The small molecule below binds the protein below.
Small molecule (SMILES): CC(=O)N[C@@H]1[C@@H](O)[C@H](O)[C@@H](CO)O[C@H]1O

Sequence of chain 1.B:
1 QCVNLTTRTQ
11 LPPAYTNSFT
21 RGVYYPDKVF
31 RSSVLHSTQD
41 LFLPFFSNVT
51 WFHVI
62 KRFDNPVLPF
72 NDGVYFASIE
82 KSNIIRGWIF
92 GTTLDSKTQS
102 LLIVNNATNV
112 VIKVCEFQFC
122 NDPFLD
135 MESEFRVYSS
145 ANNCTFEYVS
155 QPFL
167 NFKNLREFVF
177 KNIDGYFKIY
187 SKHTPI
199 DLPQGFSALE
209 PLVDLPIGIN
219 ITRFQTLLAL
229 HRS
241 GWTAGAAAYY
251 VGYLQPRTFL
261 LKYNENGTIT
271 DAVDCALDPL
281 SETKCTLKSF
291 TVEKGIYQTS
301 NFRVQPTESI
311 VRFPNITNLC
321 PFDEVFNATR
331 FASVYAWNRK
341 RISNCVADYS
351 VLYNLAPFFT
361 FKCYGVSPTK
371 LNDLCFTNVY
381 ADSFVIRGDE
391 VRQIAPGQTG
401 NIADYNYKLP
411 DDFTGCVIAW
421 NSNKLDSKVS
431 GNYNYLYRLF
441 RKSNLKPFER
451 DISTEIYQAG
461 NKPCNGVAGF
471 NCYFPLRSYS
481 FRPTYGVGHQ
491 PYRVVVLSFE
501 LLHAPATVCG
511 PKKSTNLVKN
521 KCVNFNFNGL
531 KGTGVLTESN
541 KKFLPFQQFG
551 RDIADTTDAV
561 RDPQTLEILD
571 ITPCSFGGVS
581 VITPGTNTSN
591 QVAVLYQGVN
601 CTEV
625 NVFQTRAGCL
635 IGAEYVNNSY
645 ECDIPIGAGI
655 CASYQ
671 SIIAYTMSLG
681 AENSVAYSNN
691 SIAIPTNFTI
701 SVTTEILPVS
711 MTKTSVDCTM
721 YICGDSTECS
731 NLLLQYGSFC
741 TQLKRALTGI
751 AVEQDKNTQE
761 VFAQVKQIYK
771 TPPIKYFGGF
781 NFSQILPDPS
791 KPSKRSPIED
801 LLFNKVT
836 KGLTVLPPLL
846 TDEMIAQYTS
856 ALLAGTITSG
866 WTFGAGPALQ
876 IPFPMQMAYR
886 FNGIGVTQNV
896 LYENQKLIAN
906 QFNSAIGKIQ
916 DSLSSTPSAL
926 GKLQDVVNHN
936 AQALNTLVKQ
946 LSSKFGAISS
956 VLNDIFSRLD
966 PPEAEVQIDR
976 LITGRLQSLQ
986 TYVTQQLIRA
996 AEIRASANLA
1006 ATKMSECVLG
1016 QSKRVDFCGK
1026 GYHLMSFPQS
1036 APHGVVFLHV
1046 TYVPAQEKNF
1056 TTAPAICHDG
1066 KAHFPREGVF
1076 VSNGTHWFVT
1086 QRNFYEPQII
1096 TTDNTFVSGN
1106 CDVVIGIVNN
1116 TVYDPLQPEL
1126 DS

Binding-site contacts:
Ligand atom C4 contacts residue ASN1054 of chain 1.B at 4.2 Å.
Ligand atom C2 contacts residue ASN1054 of chain 1.B at 2.5 Å.
Ligand atom O7 contacts residue ASN1054 of chain 1.B at 3.8 Å.
Ligand atom C8 contacts residue ASN1054 of chain 1.B at 4.3 Å.
Ligand atom C8 contacts residue GLU1052 of chain 1.B at 3.4 Å.
Ligand atom C8 contacts residue LYS1053 of chain 1.B at 4.3 Å.
Ligand atom C1 contacts residue ASN1054 of chain 1.B at 1.4 Å.
Ligand atom C5 contacts residue ASN1054 of chain 1.B at 3.7 Å.
Ligand atom C7 contacts residue ASN1054 of chain 1.B at 3.5 Å.
Ligand atom O4 contacts residue ALA686 of chain 1.B at 4.2 Å.
Ligand atom C1 contacts residue GLN875 of chain 1.A at 4.4 Å.
Ligand atom O5 contacts residue ASN1054 of chain 1.B at 2.4 Å (h-bond).
Ligand atom N2 contacts residue ASN1054 of chain 1.B at 2.9 Å (h-bond).
Ligand atom C6 contacts residue ALA686 of chain 1.B at 4.2 Å (hydrophobic).
Ligand atom C5 contacts residue ALA686 of chain 1.B at 4.1 Å (hydrophobic).
Ligand atom C3 contacts residue ASN1054 of chain 1.B at 3.8 Å.

Sequence of chain 1.A:
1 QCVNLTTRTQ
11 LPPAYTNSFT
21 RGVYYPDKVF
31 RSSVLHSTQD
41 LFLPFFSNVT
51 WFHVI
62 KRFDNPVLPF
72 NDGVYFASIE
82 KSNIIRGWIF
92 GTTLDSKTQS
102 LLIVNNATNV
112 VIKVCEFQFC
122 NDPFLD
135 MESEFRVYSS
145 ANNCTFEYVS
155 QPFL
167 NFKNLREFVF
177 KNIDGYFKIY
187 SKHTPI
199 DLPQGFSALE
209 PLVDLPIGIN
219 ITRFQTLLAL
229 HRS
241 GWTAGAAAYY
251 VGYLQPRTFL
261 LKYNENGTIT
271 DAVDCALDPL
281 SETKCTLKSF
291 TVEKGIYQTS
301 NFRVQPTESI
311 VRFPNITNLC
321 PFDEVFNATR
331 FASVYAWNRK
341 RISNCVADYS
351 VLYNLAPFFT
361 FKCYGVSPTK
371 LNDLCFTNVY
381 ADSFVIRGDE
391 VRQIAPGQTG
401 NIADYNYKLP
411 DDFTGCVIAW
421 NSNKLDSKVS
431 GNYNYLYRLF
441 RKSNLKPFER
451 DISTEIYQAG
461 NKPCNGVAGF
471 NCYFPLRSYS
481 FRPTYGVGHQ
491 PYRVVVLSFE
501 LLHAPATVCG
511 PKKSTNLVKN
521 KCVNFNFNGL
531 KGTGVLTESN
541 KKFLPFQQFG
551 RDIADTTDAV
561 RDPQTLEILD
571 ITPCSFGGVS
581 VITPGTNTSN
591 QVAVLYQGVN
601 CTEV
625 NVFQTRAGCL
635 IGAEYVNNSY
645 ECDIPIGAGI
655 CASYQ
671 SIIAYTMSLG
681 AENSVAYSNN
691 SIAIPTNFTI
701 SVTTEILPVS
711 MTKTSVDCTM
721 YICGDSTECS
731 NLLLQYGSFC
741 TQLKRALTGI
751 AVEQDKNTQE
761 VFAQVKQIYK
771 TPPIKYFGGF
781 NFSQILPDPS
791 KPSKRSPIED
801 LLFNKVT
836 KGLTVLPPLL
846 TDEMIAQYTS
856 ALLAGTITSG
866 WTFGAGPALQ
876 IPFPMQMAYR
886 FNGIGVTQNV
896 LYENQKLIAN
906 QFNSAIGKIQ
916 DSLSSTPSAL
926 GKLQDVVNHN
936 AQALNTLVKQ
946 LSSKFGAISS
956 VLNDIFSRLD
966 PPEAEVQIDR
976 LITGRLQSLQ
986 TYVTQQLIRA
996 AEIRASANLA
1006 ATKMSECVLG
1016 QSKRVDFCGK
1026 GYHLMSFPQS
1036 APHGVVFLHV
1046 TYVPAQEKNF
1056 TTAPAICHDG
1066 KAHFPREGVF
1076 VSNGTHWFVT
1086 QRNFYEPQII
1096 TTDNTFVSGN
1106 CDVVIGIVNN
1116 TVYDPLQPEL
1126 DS